A small-molecule ligand and the protein it binds are described below.
Small molecule (SMILES): O=P(O)(O)OC[C@@H](O)[C@@H](O)[C@H](O)[C@@H](O)CO

Binding-site contacts:
Ligand atom O1P contacts residue VAL192 of chain 1.B at 3.2 Å (h-bond).
Ligand atom C4 contacts residue SER270 of chain 1.B at 3.8 Å.
Ligand atom P contacts residue VAL192 of chain 1.B at 3.4 Å.
Ligand atom O1 contacts residue ARG271 of chain 1.B at 2.8 Å (salt-bridge).
Ligand atom O4 contacts residue GLY120 of chain 1.B at 3.8 Å.
Ligand atom O1P contacts residue LYS526 of chain 1.B at 3.7 Å.
Ligand atom O2 contacts residue GLU162 of chain 1.B at 3.7 Å.
Ligand atom C2 contacts residue HIS363 of chain 1.B at 4.0 Å.
Ligand atom O1 contacts residue SER269 of chain 1.B at 3.5 Å.
Ligand atom O3P contacts residue VAL192 of chain 1.B at 2.9 Å (h-bond).
Ligand atom O3 contacts residue GLU162 of chain 1.B at 2.5 Å (salt-bridge).
Ligand atom C6 contacts residue GLU165 of chain 1.B at 3.6 Å.
Ligand atom O3P contacts residue SER122 of chain 1.B at 2.5 Å (h-bond).
Ligand atom O2P contacts residue SER191 of chain 1.B at 2.4 Å (h-bond).
Ligand atom C2 contacts residue THR121 of chain 1.B at 4.0 Å.
Ligand atom C6 contacts residue GLY119 of chain 1.B at 3.3 Å.
Ligand atom C5 contacts residue GLY120 of chain 1.B at 4.0 Å.
Ligand atom C5 contacts residue LYS526 of chain 1.B at 3.9 Å.
Ligand atom C5 contacts residue GLU165 of chain 1.B at 3.2 Å.
Ligand atom C1 contacts residue ARG271 of chain 1.B at 3.4 Å.
Ligand atom O3 contacts residue THR121 of chain 1.B at 3.9 Å.
Ligand atom O1P contacts residue SER191 of chain 1.B at 3.5 Å (h-bond).
Ligand atom O4 contacts residue THR121 of chain 1.B at 3.0 Å (h-bond).
Ligand atom O5 contacts residue GLU165 of chain 1.B at 2.5 Å (salt-bridge).
Ligand atom O6 contacts residue LYS526 of chain 1.B at 3.1 Å (salt-bridge).
Ligand atom O3 contacts residue HIS363 of chain 1.B at 3.9 Å.
Ligand atom C5 contacts residue GLY119 of chain 1.B at 3.9 Å.
Ligand atom O1P contacts residue GLY193 of chain 1.B at 3.0 Å (h-bond).
Ligand atom O1 contacts residue SER270 of chain 1.B at 3.3 Å (h-bond).
Ligand atom C6 contacts residue LYS526 of chain 1.B at 4.0 Å.
Ligand atom O2P contacts residue ALA196 of chain 1.B at 3.6 Å.
Ligand atom P contacts residue LYS526 of chain 1.B at 4.0 Å.
Ligand atom O3 contacts residue GLY120 of chain 1.B at 3.6 Å.
Ligand atom O5 contacts residue LYS526 of chain 1.B at 2.9 Å (salt-bridge).
Ligand atom O2 contacts residue HIS363 of chain 1.B at 2.8 Å (h-bond).
Ligand atom O2P contacts residue VAL192 of chain 1.B at 3.9 Å.
Ligand atom C3 contacts residue GLU162 of chain 1.B at 3.5 Å.
Ligand atom O3P contacts residue SER191 of chain 1.B at 3.5 Å.
Ligand atom P contacts residue SER191 of chain 1.B at 3.5 Å.
Ligand atom C1 contacts residue SER270 of chain 1.B at 3.2 Å.

Sequence of chain 1.B:
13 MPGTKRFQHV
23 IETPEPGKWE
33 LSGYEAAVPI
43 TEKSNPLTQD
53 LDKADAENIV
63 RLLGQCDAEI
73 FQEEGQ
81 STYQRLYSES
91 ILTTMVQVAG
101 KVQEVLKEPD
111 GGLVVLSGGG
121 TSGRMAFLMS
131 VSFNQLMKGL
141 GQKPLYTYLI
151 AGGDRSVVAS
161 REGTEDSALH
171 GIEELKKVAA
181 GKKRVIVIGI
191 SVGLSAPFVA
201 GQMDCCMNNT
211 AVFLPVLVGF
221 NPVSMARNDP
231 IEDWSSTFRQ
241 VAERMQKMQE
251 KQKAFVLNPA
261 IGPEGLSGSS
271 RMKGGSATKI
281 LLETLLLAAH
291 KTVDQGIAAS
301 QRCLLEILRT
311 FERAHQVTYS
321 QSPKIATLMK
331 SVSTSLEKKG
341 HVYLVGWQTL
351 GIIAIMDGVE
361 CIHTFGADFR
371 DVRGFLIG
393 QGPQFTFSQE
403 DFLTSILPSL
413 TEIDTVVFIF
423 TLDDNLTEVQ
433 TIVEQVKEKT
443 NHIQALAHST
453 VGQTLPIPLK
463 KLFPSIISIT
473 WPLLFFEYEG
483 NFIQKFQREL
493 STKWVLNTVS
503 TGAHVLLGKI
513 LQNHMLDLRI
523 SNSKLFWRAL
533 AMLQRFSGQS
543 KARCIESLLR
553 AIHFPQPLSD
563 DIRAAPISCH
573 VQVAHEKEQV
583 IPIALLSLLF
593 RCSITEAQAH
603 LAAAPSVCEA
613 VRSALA